Sequence of chain 1.A:
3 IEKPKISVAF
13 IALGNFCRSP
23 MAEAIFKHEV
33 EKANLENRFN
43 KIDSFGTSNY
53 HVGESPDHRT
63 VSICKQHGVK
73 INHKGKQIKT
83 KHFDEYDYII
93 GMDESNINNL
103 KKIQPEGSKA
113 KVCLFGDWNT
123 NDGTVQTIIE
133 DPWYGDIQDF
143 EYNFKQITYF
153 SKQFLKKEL

This small molecule binds to this protein.
Small molecule (SMILES): O=[N+]([O-])c1ccc(OP(=O)(O)O)cc1

Binding-site contacts:
Ligand atom O6 contacts residue TRP135 of chain 1.A at 3.4 Å.
Ligand atom P contacts residue ARG20 of chain 1.A at 3.7 Å.
Ligand atom O3 contacts residue GLY16 of chain 1.A at 2.8 Å (h-bond).
Ligand atom P contacts residue ASN17 of chain 1.A at 3.9 Å.
Ligand atom C3 contacts residue ASP133 of chain 1.A at 3.0 Å.
Ligand atom C5 contacts residue TRP135 of chain 1.A at 4.0 Å (hydrophobic).
Ligand atom P contacts residue PHE18 of chain 1.A at 4.0 Å.
Ligand atom N contacts residue TRP135 of chain 1.A at 3.4 Å.
Ligand atom C6 contacts residue HIS53 of chain 1.A at 3.9 Å.
Ligand atom P contacts residue CYS19 of chain 1.A at 3.6 Å.
Ligand atom O1 contacts residue PHE18 of chain 1.A at 3.6 Å.
Ligand atom O2 contacts residue ALA14 of chain 1.A at 3.3 Å.
Ligand atom C4 contacts residue TRP135 of chain 1.A at 3.7 Å (hydrophobic).
Ligand atom O2 contacts residue GLY16 of chain 1.A at 3.7 Å.
Ligand atom C6 contacts residue PHE18 of chain 1.A at 3.8 Å (hydrophobic).
Ligand atom O2 contacts residue ASN17 of chain 1.A at 2.9 Å (h-bond).
Ligand atom O5 contacts residue TRP135 of chain 1.A at 3.4 Å (h-bond).
Ligand atom C5 contacts residue HIS53 of chain 1.A at 3.8 Å.
Ligand atom O3 contacts residue LEU15 of chain 1.A at 2.8 Å (h-bond).
Ligand atom P contacts residue LEU15 of chain 1.A at 4.0 Å.
Ligand atom O3 contacts residue ARG20 of chain 1.A at 3.0 Å (salt-bridge).
Ligand atom O2 contacts residue SER21 of chain 1.A at 3.8 Å.
Ligand atom C2 contacts residue ASP133 of chain 1.A at 3.3 Å.
Ligand atom P contacts residue ALA14 of chain 1.A at 3.5 Å.
Ligand atom O4 contacts residue ALA14 of chain 1.A at 3.9 Å.
Ligand atom C1 contacts residue CYS19 of chain 1.A at 3.9 Å (hydrophobic).
Ligand atom O1 contacts residue GLY16 of chain 1.A at 3.8 Å.
Ligand atom O2 contacts residue PHE18 of chain 1.A at 2.9 Å (h-bond).
Ligand atom C6 contacts residue GLY16 of chain 1.A at 4.0 Å.
Ligand atom O6 contacts residue ASP133 of chain 1.A at 3.8 Å.
Ligand atom P contacts residue GLY16 of chain 1.A at 3.6 Å.
Ligand atom O1 contacts residue CYS19 of chain 1.A at 3.0 Å (h-bond).
Ligand atom O3 contacts residue ALA14 of chain 1.A at 3.3 Å.
Ligand atom C3 contacts residue TRP135 of chain 1.A at 3.5 Å (hydrophobic).
Ligand atom O2 contacts residue CYS19 of chain 1.A at 3.2 Å (h-bond).
Ligand atom O3 contacts residue ASN17 of chain 1.A at 4.1 Å.
Ligand atom O2 contacts residue ARG20 of chain 1.A at 3.5 Å (salt-bridge).
Ligand atom O4 contacts residue ARG20 of chain 1.A at 2.7 Å (salt-bridge).
Ligand atom C1 contacts residue GLY16 of chain 1.A at 4.0 Å.
Ligand atom O4 contacts residue CYS19 of chain 1.A at 3.2 Å.